Binding-site contacts:
Ligand atom O9 contacts residue GOL1 of chain 1.N at 1.0 Å (h-bond).
Ligand atom C14 contacts residue ASN97 of chain 1.C at 3.0 Å.
Ligand atom C6 contacts residue LYS32 of chain 1.B at 3.7 Å.
Ligand atom C13 contacts residue MET2 of chain 1.B at 3.5 Å (hydrophobic).
Ligand atom C13 contacts residue ASN97 of chain 1.C at 3.8 Å.
Ligand atom N8 contacts residue PRO1 of chain 1.B at 3.7 Å.
Ligand atom O10 contacts residue PRO1 of chain 1.B at 3.2 Å (h-bond).
Ligand atom C16 contacts residue GOL1 of chain 1.N at 1.1 Å.
Ligand atom C16 contacts residue ILE64 of chain 1.B at 3.5 Å (hydrophobic).
Ligand atom C15 contacts residue MET101 of chain 1.B at 3.4 Å (hydrophobic).
Ligand atom O9 contacts residue TYR95 of chain 1.C at 3.6 Å (h-bond).
Ligand atom C13 contacts residue GOL1 of chain 1.N at 0.8 Å.
Ligand atom C12 contacts residue TYR95 of chain 1.C at 3.6 Å (hydrophobic).
Ligand atom C11 contacts residue PRO1 of chain 1.B at 3.7 Å (hydrophobic).
Ligand atom C7 contacts residue GOL1 of chain 1.N at 2.9 Å.
Ligand atom N8 contacts residue GOL1 of chain 1.N at 1.7 Å (h-bond).
Ligand atom C10 contacts residue PRO1 of chain 1.B at 2.9 Å (hydrophobic).
Ligand atom C15 contacts residue VAL106 of chain 1.B at 3.4 Å (hydrophobic).
Ligand atom C10 contacts residue GOL1 of chain 1.N at 1.0 Å.
Ligand atom N8 contacts residue TYR95 of chain 1.C at 2.9 Å (h-bond).
Ligand atom C1 contacts residue LYS32 of chain 1.B at 3.8 Å.
Ligand atom N8 contacts residue PHE113 of chain 1.B at 3.8 Å.
Ligand atom C7 contacts residue PHE113 of chain 1.B at 3.2 Å (hydrophobic).
Ligand atom C15 contacts residue GOL1 of chain 1.N at 1.2 Å.
Ligand atom C11 contacts residue GOL1 of chain 1.N at 1.4 Å.
Ligand atom O9 contacts residue PRO1 of chain 1.B at 2.6 Å (h-bond).
Ligand atom C16 contacts residue SER63 of chain 1.B at 3.4 Å.
Ligand atom O10 contacts residue GOL1 of chain 1.N at 2.2 Å (h-bond).
Ligand atom C3 contacts residue TYR36 of chain 1.B at 3.4 Å (hydrophobic).
Ligand atom O10 contacts residue ILE64 of chain 1.B at 3.0 Å (h-bond).
Ligand atom C15 contacts residue ASN97 of chain 1.C at 3.2 Å.
Ligand atom C14 contacts residue GOL1 of chain 1.N at 0.6 Å.
Ligand atom C12 contacts residue PRO1 of chain 1.B at 3.4 Å (hydrophobic).
Ligand atom C14 contacts residue HIS62 of chain 1.B at 3.5 Å.
Ligand atom C13 contacts residue TYR95 of chain 1.C at 3.5 Å (hydrophobic).
Ligand atom C7 contacts residue TYR95 of chain 1.C at 3.4 Å (hydrophobic).
Ligand atom O10 contacts residue SER63 of chain 1.B at 3.5 Å.
Ligand atom C14 contacts residue MET2 of chain 1.B at 3.3 Å (hydrophobic).
Ligand atom O1 contacts residue LYS32 of chain 1.B at 3.2 Å (salt-bridge).
Ligand atom C12 contacts residue GOL1 of chain 1.N at 0.6 Å.

Sequence of chain 1.C:
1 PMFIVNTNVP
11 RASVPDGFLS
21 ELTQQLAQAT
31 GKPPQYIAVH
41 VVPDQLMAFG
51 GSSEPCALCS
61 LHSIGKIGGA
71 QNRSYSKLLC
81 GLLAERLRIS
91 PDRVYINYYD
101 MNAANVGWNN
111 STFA

The protein below binds the small molecule below.
Small molecule (SMILES): O=C(ON=Cc1ccc(O)cc1)C1CCCCC1

Sequence of chain 1.B:
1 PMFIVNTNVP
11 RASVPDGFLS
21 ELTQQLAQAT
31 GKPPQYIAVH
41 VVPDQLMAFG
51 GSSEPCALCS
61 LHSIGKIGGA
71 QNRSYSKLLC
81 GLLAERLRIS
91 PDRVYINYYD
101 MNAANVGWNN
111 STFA